This small molecule binds to this protein.
Small molecule (SMILES): CNC(=O)[C@H](CCCCNC(C)=O)NC(C)=O

Sequence of chain 1.A:
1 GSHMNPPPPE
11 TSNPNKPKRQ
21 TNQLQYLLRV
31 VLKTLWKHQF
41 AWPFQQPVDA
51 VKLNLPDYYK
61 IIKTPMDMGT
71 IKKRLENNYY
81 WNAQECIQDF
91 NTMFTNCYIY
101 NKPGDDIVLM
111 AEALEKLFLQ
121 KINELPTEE

Binding-site contacts:
Ligand atom C07 contacts residue VAL48 of chain 1.A at 4.3 Å (hydrophobic).
Ligand atom C06 contacts residue ASN101 of chain 1.A at 3.5 Å.
Ligand atom O1 contacts residue TRP42 of chain 1.A at 4.0 Å.
Ligand atom O1 contacts residue MET110 of chain 1.A at 3.9 Å.
Ligand atom C08 contacts residue GOL1 of chain 1.B at 3.9 Å.
Ligand atom O02 contacts residue TYR58 of chain 1.A at 4.0 Å.
Ligand atom C05 contacts residue GOL1 of chain 1.B at 4.5 Å.
Ligand atom C01 contacts residue LEU53 of chain 1.A at 3.9 Å (hydrophobic).
Ligand atom C04 contacts residue ILE107 of chain 1.A at 4.4 Å (hydrophobic).
Ligand atom C07 contacts residue GOL1 of chain 1.B at 4.2 Å.
Ligand atom C09 contacts residue ILE107 of chain 1.A at 4.1 Å (hydrophobic).
Ligand atom C07 contacts residue LEU53 of chain 1.A at 4.3 Å (hydrophobic).
Ligand atom C08 contacts residue VAL48 of chain 1.A at 3.9 Å (hydrophobic).
Ligand atom C1 contacts residue ASP106 of chain 1.A at 4.0 Å.
Ligand atom N02 contacts residue VAL48 of chain 1.A at 3.7 Å.
Ligand atom O01 contacts residue LEU53 of chain 1.A at 3.7 Å.
Ligand atom N1 contacts residue ILE107 of chain 1.A at 4.1 Å.
Ligand atom C05 contacts residue LEU55 of chain 1.A at 4.2 Å (hydrophobic).
Ligand atom C07 contacts residue TYR58 of chain 1.A at 4.3 Å (hydrophobic).
Ligand atom C04 contacts residue ASN101 of chain 1.A at 4.4 Å.
Ligand atom N02 contacts residue GOL1 of chain 1.B at 3.2 Å (h-bond).
Ligand atom O02 contacts residue CYS97 of chain 1.A at 4.3 Å.
Ligand atom N02 contacts residue ILE107 of chain 1.A at 4.3 Å.
Ligand atom N01 contacts residue LEU53 of chain 1.A at 4.5 Å.
Ligand atom C10 contacts residue ILE107 of chain 1.A at 4.0 Å (hydrophobic).
Ligand atom C09 contacts residue PRO43 of chain 1.A at 4.1 Å (hydrophobic).
Ligand atom O02 contacts residue ILE107 of chain 1.A at 4.3 Å.
Ligand atom C09 contacts residue PHE44 of chain 1.A at 3.8 Å (hydrophobic).
Ligand atom C09 contacts residue VAL48 of chain 1.A at 3.9 Å (hydrophobic).
Ligand atom C08 contacts residue ASN101 of chain 1.A at 4.1 Å.
Ligand atom C05 contacts residue LEU53 of chain 1.A at 4.3 Å (hydrophobic).
Ligand atom O1 contacts residue PRO43 of chain 1.A at 4.1 Å.
Ligand atom C02 contacts residue LEU53 of chain 1.A at 4.3 Å (hydrophobic).
Ligand atom C1 contacts residue ILE107 of chain 1.A at 4.2 Å (hydrophobic).
Ligand atom C09 contacts residue GOL1 of chain 1.B at 3.7 Å.
Ligand atom C08 contacts residue ILE107 of chain 1.A at 4.0 Å (hydrophobic).
Ligand atom C06 contacts residue LEU55 of chain 1.A at 3.8 Å (hydrophobic).
Ligand atom O02 contacts residue ASN101 of chain 1.A at 3.0 Å (h-bond).
Ligand atom O1 contacts residue ILE107 of chain 1.A at 3.7 Å.
Ligand atom C07 contacts residue LEU55 of chain 1.A at 3.8 Å (hydrophobic).